Binding-site contacts:
Ligand atom C4 contacts residue ASN687 of chain 1.D at 4.3 Å.
Ligand atom C7 contacts residue ASN687 of chain 1.D at 3.1 Å.
Ligand atom O5 contacts residue LYS487 of chain 1.D at 4.2 Å.
Ligand atom C7 contacts residue PRO686 of chain 1.D at 4.2 Å (hydrophobic).
Ligand atom N2 contacts residue LYS484 of chain 1.D at 4.5 Å.
Ligand atom C6 contacts residue LYS487 of chain 1.D at 4.0 Å.
Ligand atom C8 contacts residue PRO686 of chain 1.D at 4.3 Å (hydrophobic).
Ligand atom C7 contacts residue LYS484 of chain 1.D at 4.3 Å.
Ligand atom O7 contacts residue PRO686 of chain 1.D at 3.3 Å.
Ligand atom C5 contacts residue ASN687 of chain 1.D at 3.7 Å.
Ligand atom C8 contacts residue ASN687 of chain 1.D at 4.3 Å.
Ligand atom N2 contacts residue ASN687 of chain 1.D at 3.0 Å (h-bond).
Ligand atom O7 contacts residue ASN687 of chain 1.D at 3.0 Å (h-bond).
Ligand atom O5 contacts residue ASN687 of chain 1.D at 2.4 Å (h-bond).
Ligand atom C1 contacts residue ASN687 of chain 1.D at 1.4 Å.
Ligand atom O6 contacts residue LYS487 of chain 1.D at 2.9 Å (salt-bridge).
Ligand atom C3 contacts residue ASN687 of chain 1.D at 3.8 Å.
Ligand atom C2 contacts residue ASN687 of chain 1.D at 2.5 Å.
Ligand atom O6 contacts residue ASN687 of chain 1.D at 4.2 Å.
Ligand atom O7 contacts residue LYS484 of chain 1.D at 3.5 Å (salt-bridge).

The small molecule below binds the protein below.
Small molecule (SMILES): CC(=O)N[C@H]1[C@H](O[C@H]2[C@H](O)[C@@H](NC(C)=O)CO[C@@H]2CO)O[C@H](CO)[C@@H](O)[C@@H]1O

Sequence of chain 1.D:
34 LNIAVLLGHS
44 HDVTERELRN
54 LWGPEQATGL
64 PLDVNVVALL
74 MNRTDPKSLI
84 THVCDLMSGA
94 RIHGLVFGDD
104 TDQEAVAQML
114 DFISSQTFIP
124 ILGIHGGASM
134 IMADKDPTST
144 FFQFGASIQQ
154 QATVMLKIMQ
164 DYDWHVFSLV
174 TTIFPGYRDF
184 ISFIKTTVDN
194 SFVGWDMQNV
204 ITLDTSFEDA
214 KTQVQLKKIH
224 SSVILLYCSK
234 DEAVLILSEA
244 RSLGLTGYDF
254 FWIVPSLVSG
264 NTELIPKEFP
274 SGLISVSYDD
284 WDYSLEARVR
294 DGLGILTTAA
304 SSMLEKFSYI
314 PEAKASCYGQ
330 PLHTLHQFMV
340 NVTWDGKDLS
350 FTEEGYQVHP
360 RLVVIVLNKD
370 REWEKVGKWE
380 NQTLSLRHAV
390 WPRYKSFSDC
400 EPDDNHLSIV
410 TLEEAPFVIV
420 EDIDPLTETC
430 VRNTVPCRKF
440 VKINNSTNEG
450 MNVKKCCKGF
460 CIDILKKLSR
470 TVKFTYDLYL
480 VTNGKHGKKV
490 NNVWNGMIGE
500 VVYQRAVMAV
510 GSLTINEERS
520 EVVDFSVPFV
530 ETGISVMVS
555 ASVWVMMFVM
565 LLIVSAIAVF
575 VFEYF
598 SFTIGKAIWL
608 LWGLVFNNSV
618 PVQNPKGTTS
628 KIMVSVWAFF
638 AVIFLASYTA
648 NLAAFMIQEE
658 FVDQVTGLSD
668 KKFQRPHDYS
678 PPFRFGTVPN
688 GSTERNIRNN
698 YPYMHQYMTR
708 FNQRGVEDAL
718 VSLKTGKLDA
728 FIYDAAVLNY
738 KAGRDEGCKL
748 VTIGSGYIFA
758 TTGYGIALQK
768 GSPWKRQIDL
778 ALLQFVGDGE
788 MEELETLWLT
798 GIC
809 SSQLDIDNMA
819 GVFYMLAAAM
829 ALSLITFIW